This small molecule binds to this protein.
Small molecule (SMILES): CCCCC[C@H](O)/C=C/[C@H]1C=CC(=O)[C@@H]1CCCCCCC(=O)O

Sequence of chain 1.A:
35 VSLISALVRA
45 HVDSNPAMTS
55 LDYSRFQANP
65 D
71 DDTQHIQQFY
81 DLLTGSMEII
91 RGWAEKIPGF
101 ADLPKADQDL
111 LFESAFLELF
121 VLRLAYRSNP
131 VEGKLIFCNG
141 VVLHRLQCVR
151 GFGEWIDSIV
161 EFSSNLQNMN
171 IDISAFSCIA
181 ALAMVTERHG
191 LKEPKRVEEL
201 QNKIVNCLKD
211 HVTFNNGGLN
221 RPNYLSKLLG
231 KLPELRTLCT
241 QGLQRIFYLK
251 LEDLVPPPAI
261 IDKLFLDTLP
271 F

Binding-site contacts:
Ligand atom C11 contacts residue GLU118 of chain 1.A at 3.8 Å.
Ligand atom C18 contacts residue LEU117 of chain 1.A at 3.8 Å (hydrophobic).
Ligand atom C7 contacts residue THR268 of chain 1.A at 4.1 Å.
Ligand atom C8 contacts residue CYS239 of chain 1.A at 3.4 Å (hydrophobic).
Ligand atom O9 contacts residue ARG236 of chain 1.A at 3.9 Å.
Ligand atom C16 contacts residue GLU113 of chain 1.A at 3.4 Å.
Ligand atom C14 contacts residue SER114 of chain 1.A at 3.4 Å.
Ligand atom C4 contacts residue PRO270 of chain 1.A at 3.9 Å (hydrophobic).
Ligand atom C20 contacts residue ILE246 of chain 1.A at 3.9 Å (hydrophobic).
Ligand atom O15 contacts residue PHE116 of chain 1.A at 3.7 Å.
Ligand atom O15 contacts residue GLU113 of chain 1.A at 2.9 Å (salt-bridge).
Ligand atom O9 contacts residue THR240 of chain 1.A at 2.8 Å (h-bond).
Ligand atom C4 contacts residue THR268 of chain 1.A at 3.9 Å.
Ligand atom C14 contacts residue CYS239 of chain 1.A at 3.6 Å (hydrophobic).
Ligand atom C10 contacts residue ARG236 of chain 1.A at 3.6 Å.
Ligand atom C19 contacts residue LEU264 of chain 1.A at 3.7 Å (hydrophobic).
Ligand atom C20 contacts residue ILE261 of chain 1.A at 3.9 Å (hydrophobic).
Ligand atom C13 contacts residue CYS239 of chain 1.A at 2.7 Å (hydrophobic).
Ligand atom C16 contacts residue THR268 of chain 1.A at 3.2 Å.
Ligand atom C17 contacts residue LEU264 of chain 1.A at 3.8 Å (hydrophobic).
Ligand atom C10 contacts residue THR240 of chain 1.A at 3.9 Å.
Ligand atom C15 contacts residue LEU117 of chain 1.A at 4.0 Å (hydrophobic).
Ligand atom C19 contacts residue PHE265 of chain 1.A at 3.5 Å (hydrophobic).
Ligand atom O9 contacts residue CYS239 of chain 1.A at 4.1 Å.
Ligand atom O9 contacts residue LEU243 of chain 1.A at 3.9 Å.
Ligand atom C9 contacts residue THR240 of chain 1.A at 3.7 Å.
Ligand atom C17 contacts residue THR268 of chain 1.A at 3.7 Å.
Ligand atom C11 contacts residue CYS239 of chain 1.A at 1.6 Å (hydrophobic).
Ligand atom O15 contacts residue LEU117 of chain 1.A at 3.2 Å (h-bond).
Ligand atom C9 contacts residue CYS239 of chain 1.A at 3.2 Å (hydrophobic).
Ligand atom C6 contacts residue THR268 of chain 1.A at 3.5 Å.
Ligand atom C15 contacts residue GLU113 of chain 1.A at 3.5 Å.
Ligand atom C10 contacts residue CYS239 of chain 1.A at 2.4 Å (hydrophobic).
Ligand atom C14 contacts residue GLU113 of chain 1.A at 3.8 Å.
Ligand atom C17 contacts residue GLU113 of chain 1.A at 3.9 Å.
Ligand atom C9 contacts residue LEU243 of chain 1.A at 4.0 Å (hydrophobic).
Ligand atom C5 contacts residue ARG236 of chain 1.A at 3.9 Å.
Ligand atom C12 contacts residue CYS239 of chain 1.A at 2.7 Å (hydrophobic).
Ligand atom C8 contacts residue LEU243 of chain 1.A at 3.7 Å (hydrophobic).
Ligand atom C3 contacts residue PRO270 of chain 1.A at 3.6 Å (hydrophobic).